Binding-site contacts:
Ligand atom C23 contacts residue PHE193 of chain 1.B at 3.4 Å (hydrophobic).
Ligand atom N20 contacts residue ASP219 of chain 1.B at 3.1 Å (salt-bridge).
Ligand atom C21 contacts residue PHE193 of chain 1.B at 3.7 Å (hydrophobic).
Ligand atom C21 contacts residue TYR18 of chain 1.A at 3.6 Å (hydrophobic).
Ligand atom O12 contacts residue ALA379 of chain 1.B at 3.8 Å.
Ligand atom C29 contacts residue TYR18 of chain 1.A at 3.5 Å (hydrophobic).
Ligand atom N20 contacts residue TYR18 of chain 1.A at 3.8 Å.
Ligand atom C29 contacts residue PHE193 of chain 1.B at 3.7 Å (hydrophobic).
Ligand atom C24 contacts residue TYR18 of chain 1.A at 3.6 Å (hydrophobic).
Ligand atom C16 contacts residue VAL242 of chain 1.B at 3.7 Å (hydrophobic).
Ligand atom O31 contacts residue PHE193 of chain 1.B at 3.4 Å.
Ligand atom C27 contacts residue PHE193 of chain 1.B at 3.5 Å (hydrophobic).
Ligand atom O31 contacts residue ARG311 of chain 1.B at 3.4 Å (salt-bridge).
Ligand atom C18 contacts residue HIS191 of chain 1.B at 3.3 Å.
Ligand atom C30 contacts residue PHE193 of chain 1.B at 3.5 Å (hydrophobic).
Ligand atom C15 contacts residue SER275 of chain 1.B at 3.6 Å.
Ligand atom C17 contacts residue HIS191 of chain 1.B at 3.5 Å.
Ligand atom C25 contacts residue PHE193 of chain 1.B at 3.6 Å (hydrophobic).
Ligand atom C1 contacts residue PRO307 of chain 1.B at 3.8 Å (hydrophobic).
Ligand atom N28 contacts residue ARG196 of chain 1.B at 3.6 Å (salt-bridge).
Ligand atom C27 contacts residue ARG196 of chain 1.B at 3.2 Å.
Ligand atom C24 contacts residue ASP219 of chain 1.B at 3.1 Å.
Ligand atom C29 contacts residue ARG311 of chain 1.B at 3.3 Å.
Ligand atom O12 contacts residue ILE309 of chain 1.B at 3.7 Å.
Ligand atom S11 contacts residue ILE351 of chain 1.B at 3.7 Å.
Ligand atom C19 contacts residue ALA244 of chain 1.B at 3.6 Å (hydrophobic).
Ligand atom C29 contacts residue PO41 of chain 1.Q at 3.7 Å.
Ligand atom C26 contacts residue ARG196 of chain 1.B at 3.7 Å.
Ligand atom C9 contacts residue ILE309 of chain 1.B at 3.7 Å (hydrophobic).
Ligand atom C24 contacts residue PHE193 of chain 1.B at 3.6 Å (hydrophobic).
Ligand atom C15 contacts residue VAL242 of chain 1.B at 3.7 Å (hydrophobic).
Ligand atom C30 contacts residue TYR18 of chain 1.A at 3.5 Å (hydrophobic).
Ligand atom C19 contacts residue VAL242 of chain 1.B at 3.5 Å (hydrophobic).
Ligand atom C13 contacts residue ILE351 of chain 1.B at 3.6 Å (hydrophobic).
Ligand atom C19 contacts residue SER241 of chain 1.B at 3.6 Å.
Ligand atom C23 contacts residue TYR18 of chain 1.A at 3.6 Å (hydrophobic).
Ligand atom O31 contacts residue TYR18 of chain 1.A at 3.5 Å.
Ligand atom O22 contacts residue ALA244 of chain 1.B at 3.3 Å.
Ligand atom C26 contacts residue PHE193 of chain 1.B at 3.7 Å (hydrophobic).
Ligand atom C25 contacts residue TYR18 of chain 1.A at 3.6 Å (hydrophobic).

Sequence of chain 1.A:
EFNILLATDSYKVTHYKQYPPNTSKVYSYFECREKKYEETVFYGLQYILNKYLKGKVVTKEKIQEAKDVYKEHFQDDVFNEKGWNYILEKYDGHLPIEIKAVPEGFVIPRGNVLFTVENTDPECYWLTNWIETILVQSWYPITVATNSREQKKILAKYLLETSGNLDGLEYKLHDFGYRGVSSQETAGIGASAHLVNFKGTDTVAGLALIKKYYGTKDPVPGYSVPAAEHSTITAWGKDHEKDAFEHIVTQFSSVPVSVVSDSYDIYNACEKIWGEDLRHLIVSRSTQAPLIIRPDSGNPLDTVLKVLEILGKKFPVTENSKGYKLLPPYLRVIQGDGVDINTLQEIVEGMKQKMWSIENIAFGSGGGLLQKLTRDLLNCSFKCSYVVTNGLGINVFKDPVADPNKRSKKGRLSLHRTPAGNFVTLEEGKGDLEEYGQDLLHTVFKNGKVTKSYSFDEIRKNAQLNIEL

Sequence of chain 1.B:
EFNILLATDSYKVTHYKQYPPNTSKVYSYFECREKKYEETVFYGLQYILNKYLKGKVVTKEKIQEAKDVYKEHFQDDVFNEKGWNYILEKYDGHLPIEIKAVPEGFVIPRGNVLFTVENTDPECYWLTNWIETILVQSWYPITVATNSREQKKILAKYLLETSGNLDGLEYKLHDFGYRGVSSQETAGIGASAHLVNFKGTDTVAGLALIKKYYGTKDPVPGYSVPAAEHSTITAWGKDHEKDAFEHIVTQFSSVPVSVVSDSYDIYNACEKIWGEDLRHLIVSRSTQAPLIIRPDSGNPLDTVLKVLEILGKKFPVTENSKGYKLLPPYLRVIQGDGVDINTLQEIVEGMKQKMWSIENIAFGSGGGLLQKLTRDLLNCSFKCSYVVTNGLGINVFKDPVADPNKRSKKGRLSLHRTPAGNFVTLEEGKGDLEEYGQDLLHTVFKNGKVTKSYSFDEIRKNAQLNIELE

The small molecule below binds the protein below.
Small molecule (SMILES): CC(C)CN1CCC(S(=O)c2ccc(CNC(=O)c3cc4ccncc4o3)cc2)CC1